Sequence of chain 1.D:
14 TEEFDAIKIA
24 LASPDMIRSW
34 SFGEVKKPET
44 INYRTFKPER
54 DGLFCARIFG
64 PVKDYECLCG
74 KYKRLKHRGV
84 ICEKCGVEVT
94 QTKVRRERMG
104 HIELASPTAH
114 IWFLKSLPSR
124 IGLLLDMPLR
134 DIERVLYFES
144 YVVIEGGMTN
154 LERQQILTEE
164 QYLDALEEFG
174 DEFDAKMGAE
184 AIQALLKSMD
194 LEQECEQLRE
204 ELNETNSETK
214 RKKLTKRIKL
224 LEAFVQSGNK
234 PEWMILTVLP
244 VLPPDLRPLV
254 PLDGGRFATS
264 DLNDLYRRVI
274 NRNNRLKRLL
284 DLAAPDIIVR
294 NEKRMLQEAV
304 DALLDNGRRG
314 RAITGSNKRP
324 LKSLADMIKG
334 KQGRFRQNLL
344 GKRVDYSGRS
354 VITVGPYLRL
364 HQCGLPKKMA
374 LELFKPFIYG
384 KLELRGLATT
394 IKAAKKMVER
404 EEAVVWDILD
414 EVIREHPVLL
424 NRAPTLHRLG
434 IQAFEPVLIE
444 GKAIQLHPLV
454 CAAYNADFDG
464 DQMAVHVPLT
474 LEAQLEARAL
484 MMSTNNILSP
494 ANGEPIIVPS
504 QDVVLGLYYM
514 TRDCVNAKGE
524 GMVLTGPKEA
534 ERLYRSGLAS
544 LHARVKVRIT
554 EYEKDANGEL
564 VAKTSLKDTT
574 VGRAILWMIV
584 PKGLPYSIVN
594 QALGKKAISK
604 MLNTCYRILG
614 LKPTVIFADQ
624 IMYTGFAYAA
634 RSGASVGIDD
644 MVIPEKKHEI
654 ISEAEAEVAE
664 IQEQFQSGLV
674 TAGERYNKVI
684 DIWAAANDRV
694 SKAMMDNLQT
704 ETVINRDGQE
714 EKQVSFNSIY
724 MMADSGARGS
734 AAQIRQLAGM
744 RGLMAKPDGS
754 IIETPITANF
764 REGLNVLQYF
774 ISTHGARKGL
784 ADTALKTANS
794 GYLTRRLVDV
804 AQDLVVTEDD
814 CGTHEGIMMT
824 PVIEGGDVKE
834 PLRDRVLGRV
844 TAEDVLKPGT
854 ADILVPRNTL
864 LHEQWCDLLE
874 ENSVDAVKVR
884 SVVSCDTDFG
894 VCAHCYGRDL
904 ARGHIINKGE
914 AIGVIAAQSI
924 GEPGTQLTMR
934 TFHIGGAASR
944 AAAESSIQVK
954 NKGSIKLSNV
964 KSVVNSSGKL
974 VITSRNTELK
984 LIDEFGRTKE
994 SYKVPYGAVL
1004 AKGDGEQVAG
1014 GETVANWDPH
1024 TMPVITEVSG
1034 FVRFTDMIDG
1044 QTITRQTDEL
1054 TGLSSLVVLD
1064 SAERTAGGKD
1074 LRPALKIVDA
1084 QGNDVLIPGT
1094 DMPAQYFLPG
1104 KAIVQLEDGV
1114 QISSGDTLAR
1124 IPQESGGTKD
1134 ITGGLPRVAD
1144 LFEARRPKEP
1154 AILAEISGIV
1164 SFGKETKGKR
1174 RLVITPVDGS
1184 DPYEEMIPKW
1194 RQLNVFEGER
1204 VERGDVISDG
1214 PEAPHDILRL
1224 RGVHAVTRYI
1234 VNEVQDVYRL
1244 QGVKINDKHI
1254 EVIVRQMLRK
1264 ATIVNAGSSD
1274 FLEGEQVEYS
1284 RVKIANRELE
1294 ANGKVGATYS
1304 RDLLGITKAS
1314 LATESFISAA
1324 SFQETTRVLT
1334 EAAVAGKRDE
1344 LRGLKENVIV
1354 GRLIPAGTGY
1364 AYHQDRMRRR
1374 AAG

Sequence of chain 1.I:
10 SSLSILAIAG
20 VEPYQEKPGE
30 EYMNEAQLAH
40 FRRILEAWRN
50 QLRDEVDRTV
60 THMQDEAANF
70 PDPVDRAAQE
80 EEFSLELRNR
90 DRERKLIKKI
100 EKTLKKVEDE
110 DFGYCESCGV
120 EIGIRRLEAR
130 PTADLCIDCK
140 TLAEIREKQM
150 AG

A small-molecule ligand and the protein it binds are described below.
Small molecule (SMILES): Nc1nc2c(ncn2[C@@H]2O[C@H](CO[P](=O)(O)OP(=O)(O)O)[C@@H](O[P](=O)(O)OP(=O)(O)O)[C@H]2O)c(=O)[nH]1

Binding-site contacts:
Ligand atom C6 contacts residue ASP684 of chain 1.D at 3.8 Å.
Ligand atom C6 contacts residue ASN680 of chain 1.D at 3.8 Å.
Ligand atom C4 contacts residue ARG91 of chain 1.I at 3.9 Å.
Ligand atom N3 contacts residue ARG91 of chain 1.I at 3.1 Å (salt-bridge).
Ligand atom O2B contacts residue LYS98 of chain 1.I at 3.2 Å (salt-bridge).
Ligand atom N2 contacts residue ASP684 of chain 1.D at 2.7 Å (salt-bridge).
Ligand atom PB contacts residue LYS139 of chain 1.I at 3.7 Å.
Ligand atom C8 contacts residue ARG129 of chain 1.I at 3.7 Å.
Ligand atom O1B contacts residue LYS139 of chain 1.I at 3.7 Å.
Ligand atom C5' contacts residue LYS98 of chain 1.I at 3.8 Å.
Ligand atom C2 contacts residue LEU95 of chain 1.I at 3.7 Å (hydrophobic).
Ligand atom C2 contacts residue ASP684 of chain 1.D at 3.2 Å.
Ligand atom O6 contacts residue ASN680 of chain 1.D at 3.9 Å.
Ligand atom O2D contacts residue ARG87 of chain 1.I at 2.2 Å (salt-bridge).
Ligand atom O1D contacts residue ARG87 of chain 1.I at 3.1 Å (salt-bridge).
Ligand atom PD contacts residue ARG87 of chain 1.I at 3.2 Å.
Ligand atom N2 contacts residue GLU92 of chain 1.I at 3.8 Å.
Ligand atom N9 contacts residue ASN680 of chain 1.D at 3.6 Å.
Ligand atom O6 contacts residue ARG129 of chain 1.I at 3.2 Å (salt-bridge).
Ligand atom O2' contacts residue ARG91 of chain 1.I at 3.5 Å.
Ligand atom C6 contacts residue LEU95 of chain 1.I at 3.8 Å (hydrophobic).
Ligand atom N1 contacts residue ASP684 of chain 1.D at 2.7 Å (salt-bridge).
Ligand atom N1 contacts residue ARG91 of chain 1.I at 3.8 Å.
Ligand atom N2 contacts residue ARG91 of chain 1.I at 3.0 Å (salt-bridge).
Ligand atom O2B contacts residue LYS139 of chain 1.I at 2.6 Å (salt-bridge).
Ligand atom N7 contacts residue ASN680 of chain 1.D at 3.0 Å (h-bond).
Ligand atom O3B contacts residue ARG129 of chain 1.I at 3.0 Å (salt-bridge).
Ligand atom O2D contacts residue ARG91 of chain 1.I at 3.3 Å.
Ligand atom O3B contacts residue LYS98 of chain 1.I at 2.7 Å (salt-bridge).
Ligand atom PB contacts residue LYS98 of chain 1.I at 3.5 Å.
Ligand atom O1A contacts residue LYS98 of chain 1.I at 2.6 Å (salt-bridge).
Ligand atom C8 contacts residue ASN680 of chain 1.D at 3.2 Å.
Ligand atom C4 contacts residue ASN680 of chain 1.D at 3.7 Å.
Ligand atom O4' contacts residue LYS94 of chain 1.I at 3.7 Å.
Ligand atom N7 contacts residue ARG129 of chain 1.I at 3.1 Å (salt-bridge).
Ligand atom C1' contacts residue ARG91 of chain 1.I at 3.7 Å.
Ligand atom C2 contacts residue ARG91 of chain 1.I at 3.0 Å.
Ligand atom PA contacts residue LYS98 of chain 1.I at 3.8 Å.
Ligand atom C5 contacts residue ASN680 of chain 1.D at 3.4 Å.
Ligand atom N1 contacts residue LEU95 of chain 1.I at 3.6 Å.